This protein binds this small molecule.
Small molecule (SMILES): CCOc1noc2cc(OCCC3CCN(c4ccc(C)nn4)CC3)ccc12

Binding-site contacts:
Ligand atom C21 contacts residue ILE123 of chain 30.A at 3.8 Å (hydrophobic).
Ligand atom O16 contacts residue ILE99 of chain 30.A at 3.6 Å.
Ligand atom C18 contacts residue ILE99 of chain 30.A at 3.8 Å (hydrophobic).
Ligand atom O23 contacts residue LEU216 of chain 30.A at 3.7 Å.
Ligand atom C28 contacts residue TYR143 of chain 30.A at 3.4 Å (hydrophobic).
Ligand atom C03 contacts residue ASN211 of chain 30.A at 3.1 Å.
Ligand atom C18 contacts residue TYR145 of chain 30.A at 3.8 Å (hydrophobic).
Ligand atom C14 contacts residue SER121 of chain 30.A at 3.5 Å.
Ligand atom C18 contacts residue LEU182 of chain 30.A at 3.2 Å (hydrophobic).
Ligand atom C12 contacts residue ILE99 of chain 30.A at 3.7 Å (hydrophobic).
Ligand atom C28 contacts residue TYR145 of chain 30.A at 3.3 Å (hydrophobic).
Ligand atom C17 contacts residue LEU182 of chain 30.A at 3.7 Å (hydrophobic).
Ligand atom N07 contacts residue LEU101 of chain 30.A at 3.7 Å.
Ligand atom C22 contacts residue ILE99 of chain 30.A at 3.9 Å (hydrophobic).
Ligand atom C25 contacts residue PHE180 of chain 30.A at 3.5 Å (hydrophobic).
Ligand atom C04 contacts residue MET213 of chain 30.A at 3.9 Å (hydrophobic).
Ligand atom C01 contacts residue TYR192 of chain 30.A at 2.9 Å (hydrophobic).
Ligand atom C28 contacts residue ALA167 of chain 30.A at 3.1 Å (hydrophobic).
Ligand atom C09 contacts residue TYR191 of chain 30.A at 3.6 Å (hydrophobic).
Ligand atom C15 contacts residue ILE123 of chain 30.A at 3.6 Å (hydrophobic).
Ligand atom C27 contacts residue PHE180 of chain 30.A at 3.2 Å (hydrophobic).
Ligand atom N06 contacts residue LEU101 of chain 30.A at 3.2 Å.
Ligand atom C19 contacts residue TYR145 of chain 30.A at 3.2 Å (hydrophobic).
Ligand atom C01 contacts residue THR207 of chain 30.A at 2.9 Å.
Ligand atom O26 contacts residue PHE180 of chain 30.A at 3.7 Å.
Ligand atom N24 contacts residue PHE180 of chain 30.A at 3.6 Å.
Ligand atom C19 contacts residue LEU182 of chain 30.A at 3.6 Å (hydrophobic).
Ligand atom C22 contacts residue ILE123 of chain 30.A at 3.6 Å (hydrophobic).
Ligand atom C14 contacts residue HIS237 of chain 30.A at 3.5 Å.
Ligand atom C09 contacts residue LEU101 of chain 30.A at 3.8 Å (hydrophobic).
Ligand atom O26 contacts residue TYR145 of chain 30.A at 3.2 Å.
Ligand atom N24 contacts residue LEU216 of chain 30.A at 3.5 Å.
Ligand atom C15 contacts residue LEU182 of chain 30.A at 3.7 Å (hydrophobic).
Ligand atom C10 contacts residue TYR191 of chain 30.A at 3.7 Å (hydrophobic).
Ligand atom C28 contacts residue MET144 of chain 30.A at 3.8 Å (hydrophobic).
Ligand atom C17 contacts residue ILE99 of chain 30.A at 3.8 Å (hydrophobic).
Ligand atom N08 contacts residue LEU101 of chain 30.A at 3.8 Å.
Ligand atom C05 contacts residue LEU101 of chain 30.A at 3.9 Å (hydrophobic).
Ligand atom C13 contacts residue MET213 of chain 30.A at 3.4 Å (hydrophobic).
Ligand atom C04 contacts residue ASN211 of chain 30.A at 3.4 Å.

Sequence of chain 30.A:
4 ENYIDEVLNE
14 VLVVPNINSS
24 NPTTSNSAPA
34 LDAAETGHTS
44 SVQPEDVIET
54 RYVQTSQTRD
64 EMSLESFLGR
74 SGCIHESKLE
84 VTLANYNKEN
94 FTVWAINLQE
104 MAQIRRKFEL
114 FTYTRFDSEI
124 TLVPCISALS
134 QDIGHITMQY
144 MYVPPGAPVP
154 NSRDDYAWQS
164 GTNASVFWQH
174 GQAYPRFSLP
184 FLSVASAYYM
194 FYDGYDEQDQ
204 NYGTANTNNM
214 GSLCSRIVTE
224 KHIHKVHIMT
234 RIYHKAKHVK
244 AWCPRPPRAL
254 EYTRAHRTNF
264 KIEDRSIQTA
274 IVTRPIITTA